Sequence of chain 1.A:
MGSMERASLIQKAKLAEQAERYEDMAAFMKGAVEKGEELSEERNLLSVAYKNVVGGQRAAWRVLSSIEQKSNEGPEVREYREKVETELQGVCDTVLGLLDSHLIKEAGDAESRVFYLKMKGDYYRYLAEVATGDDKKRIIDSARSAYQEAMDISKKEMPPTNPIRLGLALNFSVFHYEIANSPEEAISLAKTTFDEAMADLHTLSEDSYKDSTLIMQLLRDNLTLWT

A protein and the small-molecule ligand that binds it are described below.
Small molecule (SMILES): Cn1cc(CNC(=O)c2ccc(C=O)cc2)cn1

Binding-site contacts:
Ligand atom C16 contacts residue PHE124 of chain 1.A at 4.4 Å (hydrophobic).
Ligand atom N06 contacts residue LEU227 of chain 1.A at 4.4 Å.
Ligand atom C05 contacts residue LEU223 of chain 1.A at 2.5 Å (hydrophobic).
Ligand atom C13 contacts residue LYS127 of chain 1.A at 2.2 Å.
Ligand atom C12 contacts residue ILE8 of chain 1.B at 4.1 Å (hydrophobic).
Ligand atom C12 contacts residue LYS127 of chain 1.A at 3.1 Å.
Ligand atom C01 contacts residue LEU227 of chain 1.A at 4.1 Å (hydrophobic).
Ligand atom C16 contacts residue LYS127 of chain 1.A at 1.4 Å.
Ligand atom C13 contacts residue ILE8 of chain 1.B at 4.3 Å (hydrophobic).
Ligand atom N06 contacts residue ILE224 of chain 1.A at 4.1 Å.
Ligand atom C07 contacts residue PRO9 of chain 1.B at 4.4 Å (hydrophobic).
Ligand atom C09 contacts residue ILE8 of chain 1.B at 4.1 Å (hydrophobic).
Ligand atom C01 contacts residue LEU223 of chain 1.A at 3.0 Å (hydrophobic).
Ligand atom C15 contacts residue ILE8 of chain 1.B at 3.8 Å (hydrophobic).
Ligand atom C15 contacts residue LYS127 of chain 1.A at 4.2 Å.
Ligand atom C15 contacts residue ILE224 of chain 1.A at 3.9 Å (hydrophobic).
Ligand atom C15 contacts residue PRO172 of chain 1.A at 3.5 Å (hydrophobic).
Ligand atom C14 contacts residue LYS127 of chain 1.A at 3.0 Å.
Ligand atom C03 contacts residue LEU223 of chain 1.A at 3.6 Å (hydrophobic).
Ligand atom C10 contacts residue ILE8 of chain 1.B at 3.8 Å (hydrophobic).
Ligand atom N02 contacts residue LEU223 of chain 1.A at 2.5 Å.
Ligand atom O17 contacts residue ILE224 of chain 1.A at 3.8 Å.
Ligand atom C03 contacts residue PRO9 of chain 1.B at 4.1 Å (hydrophobic).
Ligand atom N06 contacts residue LEU223 of chain 1.A at 1.4 Å.
Ligand atom C14 contacts residue PRO172 of chain 1.A at 3.4 Å (hydrophobic).
Ligand atom N08 contacts residue PRO9 of chain 1.B at 4.0 Å.
Ligand atom C05 contacts residue ILE224 of chain 1.A at 3.8 Å (hydrophobic).
Ligand atom C14 contacts residue GLY176 of chain 1.A at 3.9 Å.
Ligand atom C04 contacts residue LEU223 of chain 1.A at 3.6 Å (hydrophobic).
Ligand atom C14 contacts residue ILE8 of chain 1.B at 4.2 Å (hydrophobic).
Ligand atom O17 contacts residue PRO172 of chain 1.A at 4.4 Å.
Ligand atom C11 contacts residue ILE8 of chain 1.B at 3.9 Å (hydrophobic).
Ligand atom C09 contacts residue ILE224 of chain 1.A at 4.3 Å (hydrophobic).
Ligand atom C01 contacts residue PRO9 of chain 1.B at 3.7 Å (hydrophobic).
Ligand atom N02 contacts residue PRO9 of chain 1.B at 4.2 Å.
Ligand atom C12 contacts residue PHE124 of chain 1.A at 4.4 Å (hydrophobic).
Ligand atom C14 contacts residue ILE173 of chain 1.A at 4.0 Å (hydrophobic).
Ligand atom N08 contacts residue ILE8 of chain 1.B at 4.2 Å.
Ligand atom N02 contacts residue LEU227 of chain 1.A at 4.4 Å.
Ligand atom C11 contacts residue LYS127 of chain 1.A at 4.3 Å.

Sequence of chain 1.B:
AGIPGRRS